Binding-site contacts:
Ligand atom N2 contacts residue TYR796 of chain 1.B at 4.5 Å.
Ligand atom O3 contacts residue TYR796 of chain 1.B at 4.2 Å.
Ligand atom C6 contacts residue NAG1 of chain 1.SA at 3.0 Å.
Ligand atom O5 contacts residue ASN709 of chain 1.C at 3.0 Å (h-bond).
Ligand atom C1 contacts residue ASN709 of chain 1.C at 3.1 Å.
Ligand atom O6 contacts residue TYR796 of chain 1.B at 4.1 Å.
Ligand atom O6 contacts residue NAG1 of chain 1.SA at 4.2 Å.
Ligand atom O5 contacts residue TYR796 of chain 1.B at 4.3 Å.
Ligand atom C4 contacts residue TYR796 of chain 1.B at 4.2 Å (hydrophobic).
Ligand atom O5 contacts residue NAG1 of chain 1.SA at 3.2 Å.
Ligand atom C7 contacts residue TYR796 of chain 1.B at 4.2 Å (hydrophobic).
Ligand atom C8 contacts residue ILE1130 of chain 1.C at 4.2 Å (hydrophobic).
Ligand atom C3 contacts residue TYR796 of chain 1.B at 4.4 Å (hydrophobic).
Ligand atom C5 contacts residue NAG1 of chain 1.SA at 3.1 Å.
Ligand atom C2 contacts residue ASN709 of chain 1.C at 4.3 Å.
Ligand atom C5 contacts residue ASN709 of chain 1.C at 4.4 Å.
Ligand atom C2 contacts residue TYR796 of chain 1.B at 3.9 Å (hydrophobic).
Ligand atom O7 contacts residue TYR796 of chain 1.B at 3.2 Å.
Ligand atom C1 contacts residue NAG1 of chain 1.SA at 3.0 Å.
Ligand atom C2 contacts residue NAG1 of chain 1.SA at 4.2 Å.

Sequence of chain 1.C:
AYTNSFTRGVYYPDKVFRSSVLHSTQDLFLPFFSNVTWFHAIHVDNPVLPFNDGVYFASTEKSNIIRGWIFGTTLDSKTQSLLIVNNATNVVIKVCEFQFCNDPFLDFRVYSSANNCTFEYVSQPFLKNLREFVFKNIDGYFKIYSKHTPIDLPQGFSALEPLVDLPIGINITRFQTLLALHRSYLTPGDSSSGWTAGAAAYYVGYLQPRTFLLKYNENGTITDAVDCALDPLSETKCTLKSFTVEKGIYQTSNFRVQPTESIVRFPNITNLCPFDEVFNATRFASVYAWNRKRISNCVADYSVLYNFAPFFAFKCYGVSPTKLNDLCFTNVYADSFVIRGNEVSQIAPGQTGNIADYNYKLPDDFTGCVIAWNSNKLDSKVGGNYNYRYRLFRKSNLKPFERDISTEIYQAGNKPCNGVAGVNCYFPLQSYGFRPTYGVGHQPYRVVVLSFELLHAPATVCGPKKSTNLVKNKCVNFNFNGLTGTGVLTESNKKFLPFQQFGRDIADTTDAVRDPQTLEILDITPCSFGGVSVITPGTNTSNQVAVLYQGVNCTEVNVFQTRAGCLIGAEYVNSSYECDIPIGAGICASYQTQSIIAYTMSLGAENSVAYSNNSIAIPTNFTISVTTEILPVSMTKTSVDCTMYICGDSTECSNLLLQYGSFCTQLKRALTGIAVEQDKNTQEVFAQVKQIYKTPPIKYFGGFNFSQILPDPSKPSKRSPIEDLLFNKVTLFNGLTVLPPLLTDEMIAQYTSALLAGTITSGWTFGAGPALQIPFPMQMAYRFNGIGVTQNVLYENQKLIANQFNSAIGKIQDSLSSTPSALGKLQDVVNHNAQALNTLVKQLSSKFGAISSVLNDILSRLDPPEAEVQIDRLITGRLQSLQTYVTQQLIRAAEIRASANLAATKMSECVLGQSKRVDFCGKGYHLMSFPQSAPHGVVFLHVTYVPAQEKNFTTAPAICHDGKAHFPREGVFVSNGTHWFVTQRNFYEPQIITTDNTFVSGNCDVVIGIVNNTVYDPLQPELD

The small molecule below binds the protein below.
Small molecule (SMILES): CC(=O)N[C@@H]1[C@@H](O)[C@H](O)[C@@H](CO)O[C@H]1O

Sequence of chain 1.B:
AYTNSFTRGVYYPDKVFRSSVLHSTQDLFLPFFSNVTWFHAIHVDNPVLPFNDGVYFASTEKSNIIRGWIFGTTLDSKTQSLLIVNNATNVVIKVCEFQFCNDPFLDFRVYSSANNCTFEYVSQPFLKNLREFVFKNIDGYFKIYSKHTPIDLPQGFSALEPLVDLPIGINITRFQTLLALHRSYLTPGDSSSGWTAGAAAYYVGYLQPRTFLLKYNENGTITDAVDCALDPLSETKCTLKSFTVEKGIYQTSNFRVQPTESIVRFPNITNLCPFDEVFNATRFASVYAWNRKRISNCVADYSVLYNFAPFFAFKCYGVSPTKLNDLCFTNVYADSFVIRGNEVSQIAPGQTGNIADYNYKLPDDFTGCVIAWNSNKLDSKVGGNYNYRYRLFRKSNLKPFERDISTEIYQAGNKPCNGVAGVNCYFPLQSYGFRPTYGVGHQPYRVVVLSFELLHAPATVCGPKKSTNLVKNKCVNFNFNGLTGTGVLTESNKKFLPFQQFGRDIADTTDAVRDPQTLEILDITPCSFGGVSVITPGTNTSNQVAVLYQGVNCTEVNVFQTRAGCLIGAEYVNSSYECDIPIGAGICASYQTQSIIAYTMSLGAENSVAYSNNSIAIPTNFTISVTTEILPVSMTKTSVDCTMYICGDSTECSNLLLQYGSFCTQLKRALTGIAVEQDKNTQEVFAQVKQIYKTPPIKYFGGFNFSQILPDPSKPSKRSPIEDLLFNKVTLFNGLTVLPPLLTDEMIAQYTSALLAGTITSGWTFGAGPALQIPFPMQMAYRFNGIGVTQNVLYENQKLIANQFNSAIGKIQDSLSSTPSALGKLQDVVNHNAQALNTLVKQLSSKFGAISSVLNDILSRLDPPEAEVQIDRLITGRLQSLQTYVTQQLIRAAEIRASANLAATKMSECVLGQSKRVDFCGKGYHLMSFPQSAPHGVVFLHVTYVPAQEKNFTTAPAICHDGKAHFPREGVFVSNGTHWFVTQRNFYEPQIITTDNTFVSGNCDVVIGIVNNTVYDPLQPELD